This protein binds this small molecule.
Small molecule (SMILES): Nc1ncnc2c1ncn2[C@@H]1O[C@H](CO[P](=O)(O)O[P](=O)(O)NP(=O)(O)O)[C@@H](O)[C@H]1O

Binding-site contacts:
Ligand atom O3' contacts residue ILE197 of chain 1.A at 3.4 Å.
Ligand atom C8 contacts residue ILE194 of chain 1.A at 3.7 Å (hydrophobic).
Ligand atom O2G contacts residue THR63 of chain 1.A at 3.3 Å (h-bond).
Ligand atom C2' contacts residue ILE197 of chain 1.A at 3.8 Å (hydrophobic).
Ligand atom N6 contacts residue ALA19 of chain 1.A at 2.9 Å (h-bond).
Ligand atom C2 contacts residue ALA19 of chain 1.A at 3.8 Å (hydrophobic).
Ligand atom O1A contacts residue THR63 of chain 1.A at 3.1 Å (h-bond).
Ligand atom N7 contacts residue GLY61 of chain 1.A at 3.7 Å.
Ligand atom O1A contacts residue LYS62 of chain 1.A at 3.7 Å.
Ligand atom PA contacts residue GLY61 of chain 1.A at 3.8 Å.
Ligand atom N1 contacts residue VAL18 of chain 1.A at 3.8 Å.
Ligand atom O1A contacts residue HIS64 of chain 1.A at 2.5 Å (h-bond).
Ligand atom O3A contacts residue GLY61 of chain 1.A at 3.2 Å.
Ligand atom O1G contacts residue LYS62 of chain 1.A at 3.0 Å (salt-bridge).
Ligand atom O1G contacts residue VAL60 of chain 1.A at 3.4 Å (h-bond).
Ligand atom C1' contacts residue ILE194 of chain 1.A at 3.9 Å (hydrophobic).
Ligand atom O1G contacts residue GLY61 of chain 1.A at 3.9 Å.
Ligand atom PA contacts residue HIS64 of chain 1.A at 3.9 Å.
Ligand atom PG contacts residue GLY59 of chain 1.A at 3.6 Å.
Ligand atom O2G contacts residue LYS62 of chain 1.A at 3.2 Å (salt-bridge).
Ligand atom N1 contacts residue ALA19 of chain 1.A at 2.9 Å (h-bond).
Ligand atom N7 contacts residue VAL60 of chain 1.A at 3.4 Å (h-bond).
Ligand atom C2 contacts residue GLN193 of chain 1.A at 3.7 Å.
Ligand atom N1 contacts residue GLY190 of chain 1.A at 3.8 Å.
Ligand atom O5' contacts residue HIS64 of chain 1.A at 3.8 Å.
Ligand atom O1A contacts residue GLY61 of chain 1.A at 3.3 Å.
Ligand atom C6 contacts residue GLY190 of chain 1.A at 3.9 Å.
Ligand atom O1B contacts residue GLY59 of chain 1.A at 3.4 Å.
Ligand atom N9 contacts residue ILE194 of chain 1.A at 3.6 Å.
Ligand atom C8 contacts residue GLY61 of chain 1.A at 3.6 Å.
Ligand atom O2' contacts residue ILE197 of chain 1.A at 2.9 Å.
Ligand atom C2 contacts residue ASP17 of chain 1.A at 3.6 Å.
Ligand atom O2A contacts residue THR63 of chain 1.A at 3.8 Å.
Ligand atom N3B contacts residue GLY61 of chain 1.A at 3.9 Å.
Ligand atom N3B contacts residue VAL60 of chain 1.A at 3.7 Å.
Ligand atom N3 contacts residue GLN193 of chain 1.A at 3.6 Å.
Ligand atom O1G contacts residue GLY59 of chain 1.A at 3.2 Å (h-bond).
Ligand atom C6 contacts residue ALA19 of chain 1.A at 3.8 Å (hydrophobic).
Ligand atom N3B contacts residue GLY59 of chain 1.A at 3.1 Å (h-bond).
Ligand atom O1G contacts residue PRO57 of chain 1.A at 3.6 Å.

Sequence of chain 1.A:
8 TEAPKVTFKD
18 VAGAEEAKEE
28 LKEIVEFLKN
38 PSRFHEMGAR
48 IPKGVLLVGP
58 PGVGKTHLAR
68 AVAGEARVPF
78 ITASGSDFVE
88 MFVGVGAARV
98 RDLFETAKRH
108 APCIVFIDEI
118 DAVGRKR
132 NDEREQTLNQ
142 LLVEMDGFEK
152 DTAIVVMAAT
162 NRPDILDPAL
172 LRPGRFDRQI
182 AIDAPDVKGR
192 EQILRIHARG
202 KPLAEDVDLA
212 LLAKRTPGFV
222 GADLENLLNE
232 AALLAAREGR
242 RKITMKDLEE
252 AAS